Binding-site contacts:
Ligand atom O6 contacts residue THR246 of chain 1.H at 3.3 Å (h-bond).
Ligand atom O5 contacts residue ASN242 of chain 1.H at 2.3 Å (h-bond).
Ligand atom C6 contacts residue THR246 of chain 1.H at 4.4 Å.
Ligand atom C5 contacts residue ASN242 of chain 1.H at 3.7 Å.
Ligand atom O5 contacts residue THR245 of chain 1.H at 4.0 Å.
Ligand atom O6 contacts residue ASN242 of chain 1.H at 4.4 Å.
Ligand atom C1 contacts residue SER244 of chain 1.H at 3.5 Å.
Ligand atom O7 contacts residue ASN242 of chain 1.H at 3.5 Å (h-bond).
Ligand atom O5 contacts residue SER244 of chain 1.H at 3.0 Å (h-bond).
Ligand atom N2 contacts residue ASN242 of chain 1.H at 3.0 Å (h-bond).
Ligand atom C1 contacts residue THR245 of chain 1.H at 4.4 Å.
Ligand atom C2 contacts residue ASN242 of chain 1.H at 2.5 Å.
Ligand atom O6 contacts residue THR245 of chain 1.H at 3.9 Å.
Ligand atom C3 contacts residue ASN242 of chain 1.H at 3.8 Å.
Ligand atom C7 contacts residue ASN242 of chain 1.H at 3.5 Å.
Ligand atom C6 contacts residue SER244 of chain 1.H at 3.8 Å.
Ligand atom C1 contacts residue ASN242 of chain 1.H at 1.5 Å.
Ligand atom C8 contacts residue ASN242 of chain 1.H at 4.1 Å.
Ligand atom C4 contacts residue ASN242 of chain 1.H at 4.3 Å.
Ligand atom C5 contacts residue SER244 of chain 1.H at 3.4 Å.
Ligand atom O6 contacts residue SER244 of chain 1.H at 3.7 Å.

A protein and the small-molecule ligand that binds it are described below.
Small molecule (SMILES): CC(=O)N[C@@H]1[C@@H](O)[C@H](O)[C@@H](CO)O[C@H]1O

Sequence of chain 1.H:
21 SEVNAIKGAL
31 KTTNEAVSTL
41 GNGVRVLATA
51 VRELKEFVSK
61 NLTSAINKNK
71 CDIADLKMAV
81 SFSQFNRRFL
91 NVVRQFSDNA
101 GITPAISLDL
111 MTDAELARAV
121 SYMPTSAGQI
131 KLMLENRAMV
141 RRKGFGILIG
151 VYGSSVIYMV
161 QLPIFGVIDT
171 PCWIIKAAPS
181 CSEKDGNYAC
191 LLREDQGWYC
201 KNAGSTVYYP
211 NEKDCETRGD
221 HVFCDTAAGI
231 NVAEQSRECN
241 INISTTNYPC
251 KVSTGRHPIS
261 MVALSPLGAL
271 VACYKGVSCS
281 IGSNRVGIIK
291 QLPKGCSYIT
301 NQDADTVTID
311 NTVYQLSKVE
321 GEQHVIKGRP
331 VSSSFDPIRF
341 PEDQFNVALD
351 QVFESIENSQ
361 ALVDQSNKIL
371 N